Sequence of chain 3.D:
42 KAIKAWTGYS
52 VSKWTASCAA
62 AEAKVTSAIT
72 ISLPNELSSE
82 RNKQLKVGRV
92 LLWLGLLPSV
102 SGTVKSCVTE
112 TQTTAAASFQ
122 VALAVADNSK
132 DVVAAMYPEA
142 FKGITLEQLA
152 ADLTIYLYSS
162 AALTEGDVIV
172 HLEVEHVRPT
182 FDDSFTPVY

The small molecule below binds the protein below.
Small molecule (SMILES): Nc1ncnc2c1ncn2[C@@H]1O[C@H](COO[C@@H]2C[C@@H](CO[P](=O)(O)O[C@H]3[C@@H](O)[C@H](n4cnc5c(N)ncnc54)O[C@@H]3COP(=O)=O)O[C@H]2n2ccc(=O)[nH]c2=O)[C@@H](OOP(O)OC[C@H]2O[C@@H](n3ccc(=O)[nH]c3=O)[C@H](O)[C@@H]2O)[C@H]1O.Op1oo1

Binding-site contacts:
Ligand atom N6 contacts residue TRP47 of chain 3.D at 3.8 Å.
Ligand atom N7 contacts residue TRP47 of chain 3.D at 3.7 Å.
Ligand atom N6 contacts residue TYR50 of chain 3.D at 4.2 Å.
Ligand atom C8 contacts residue TRP47 of chain 3.D at 3.8 Å (hydrophobic).
Ligand atom N6 contacts residue THR48 of chain 3.D at 3.3 Å (h-bond).
Ligand atom C6 contacts residue TRP47 of chain 3.D at 3.9 Å (hydrophobic).
Ligand atom N1 contacts residue THR48 of chain 3.D at 4.0 Å.
Ligand atom C5' contacts residue VAL178 of chain 3.E at 4.5 Å (hydrophobic).
Ligand atom N9 contacts residue TRP47 of chain 3.D at 3.9 Å.
Ligand atom N3 contacts residue TRP47 of chain 3.D at 4.1 Å.
Ligand atom N1 contacts residue TRP47 of chain 3.D at 4.3 Å.
Ligand atom OP2 contacts residue VAL178 of chain 3.E at 4.5 Å.
Ligand atom C5 contacts residue TRP47 of chain 3.D at 3.8 Å (hydrophobic).
Ligand atom C4 contacts residue TRP47 of chain 3.D at 3.9 Å (hydrophobic).
Ligand atom C6 contacts residue THR48 of chain 3.D at 4.2 Å.
Ligand atom C2 contacts residue TRP47 of chain 3.D at 4.2 Å (hydrophobic).
Ligand atom OP2 contacts residue GLY49 of chain 3.E at 4.2 Å.
Ligand atom C1' contacts residue TRP47 of chain 3.D at 4.3 Å (hydrophobic).
Ligand atom O4' contacts residue LYS143 of chain 3.D at 4.1 Å.
Ligand atom O4' contacts residue TRP47 of chain 3.D at 4.1 Å.

Sequence of chain 3.E:
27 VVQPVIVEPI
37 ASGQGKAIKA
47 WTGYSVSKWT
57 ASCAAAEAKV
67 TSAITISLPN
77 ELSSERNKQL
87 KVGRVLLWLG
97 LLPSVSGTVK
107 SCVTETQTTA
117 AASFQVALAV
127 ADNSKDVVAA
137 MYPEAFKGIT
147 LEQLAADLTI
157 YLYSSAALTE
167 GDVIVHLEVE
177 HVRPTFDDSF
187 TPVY